Sequence of chain 1.A:
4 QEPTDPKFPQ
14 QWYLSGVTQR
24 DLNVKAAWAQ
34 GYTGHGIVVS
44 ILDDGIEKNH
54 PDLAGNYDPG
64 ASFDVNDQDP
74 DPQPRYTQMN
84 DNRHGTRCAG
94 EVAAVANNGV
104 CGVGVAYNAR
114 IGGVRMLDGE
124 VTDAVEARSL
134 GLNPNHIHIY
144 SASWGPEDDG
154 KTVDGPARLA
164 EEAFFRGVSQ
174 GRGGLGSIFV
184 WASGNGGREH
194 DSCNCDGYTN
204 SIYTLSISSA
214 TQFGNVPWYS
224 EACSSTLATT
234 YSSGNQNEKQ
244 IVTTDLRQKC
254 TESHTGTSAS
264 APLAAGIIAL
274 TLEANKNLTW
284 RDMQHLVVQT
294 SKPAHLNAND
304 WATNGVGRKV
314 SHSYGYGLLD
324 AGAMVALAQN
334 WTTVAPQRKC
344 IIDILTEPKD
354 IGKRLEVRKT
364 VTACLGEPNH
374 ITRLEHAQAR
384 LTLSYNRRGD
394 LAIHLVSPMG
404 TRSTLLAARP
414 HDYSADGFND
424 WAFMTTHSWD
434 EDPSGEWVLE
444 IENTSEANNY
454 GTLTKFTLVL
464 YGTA

A small-molecule ligand and the protein it binds are described below.
Small molecule (SMILES): CC(=O)N[C@@H]1[C@@H](O)[C@H](O)[C@@H](CO)O[C@H]1O

Binding-site contacts:
Ligand atom C8 contacts residue ASN280 of chain 1.A at 4.4 Å.
Ligand atom O5 contacts residue ASN280 of chain 1.A at 2.4 Å (h-bond).
Ligand atom C4 contacts residue ASN280 of chain 1.A at 4.2 Å.
Ligand atom C7 contacts residue ASN280 of chain 1.A at 3.3 Å.
Ligand atom C3 contacts residue ASN280 of chain 1.A at 3.8 Å.
Ligand atom C6 contacts residue THR336 of chain 1.A at 3.9 Å.
Ligand atom O6 contacts residue THR336 of chain 1.A at 3.4 Å (h-bond).
Ligand atom C2 contacts residue ASN280 of chain 1.A at 2.5 Å.
Ligand atom N2 contacts residue ASN280 of chain 1.A at 2.9 Å (h-bond).
Ligand atom O7 contacts residue ASN280 of chain 1.A at 3.3 Å (h-bond).
Ligand atom C1 contacts residue ASN280 of chain 1.A at 1.4 Å.
Ligand atom O5 contacts residue THR336 of chain 1.A at 3.6 Å.
Ligand atom C5 contacts residue THR336 of chain 1.A at 4.4 Å.
Ligand atom C5 contacts residue ASN280 of chain 1.A at 3.7 Å.